This small molecule binds to this protein.
Small molecule (SMILES): CC(C)[C@@H](NC(=O)[C@H](CS)NC(=O)CCC[C@H](N)C(=O)O)C(=O)O

Sequence of chain 1.A:
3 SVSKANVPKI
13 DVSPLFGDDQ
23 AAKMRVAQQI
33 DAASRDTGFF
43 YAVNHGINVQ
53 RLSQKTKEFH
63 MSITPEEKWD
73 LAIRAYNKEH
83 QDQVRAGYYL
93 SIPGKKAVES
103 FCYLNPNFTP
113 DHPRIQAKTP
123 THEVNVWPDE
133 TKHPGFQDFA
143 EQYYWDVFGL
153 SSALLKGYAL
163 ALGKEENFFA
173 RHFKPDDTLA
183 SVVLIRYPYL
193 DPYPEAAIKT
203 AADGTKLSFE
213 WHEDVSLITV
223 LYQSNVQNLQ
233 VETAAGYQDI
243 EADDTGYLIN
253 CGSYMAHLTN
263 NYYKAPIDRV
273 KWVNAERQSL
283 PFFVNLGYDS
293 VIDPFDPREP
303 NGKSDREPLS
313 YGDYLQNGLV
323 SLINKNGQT

Binding-site contacts:
Ligand atom C2 contacts residue SER183 of chain 1.A at 4.0 Å.
Ligand atom S17 contacts residue HIS214 of chain 1.A at 3.4 Å (h-bond).
Ligand atom C30 contacts residue ILE187 of chain 1.A at 3.6 Å (hydrophobic).
Ligand atom O19 contacts residue SER183 of chain 1.A at 2.7 Å (h-bond).
Ligand atom C2 contacts residue CYS104 of chain 1.A at 3.9 Å (hydrophobic).
Ligand atom O43 contacts residue VAL272 of chain 1.A at 3.9 Å.
Ligand atom S17 contacts residue PHE211 of chain 1.A at 3.3 Å.
Ligand atom O18 contacts residue PRO283 of chain 1.A at 3.4 Å.
Ligand atom N29 contacts residue ILE187 of chain 1.A at 4.0 Å.
Ligand atom O18 contacts residue PHE285 of chain 1.A at 3.2 Å.
Ligand atom C1 contacts residue ARG87 of chain 1.A at 3.5 Å.
Ligand atom C3 contacts residue LEU321 of chain 1.A at 3.9 Å (hydrophobic).
Ligand atom N11 contacts residue PHE285 of chain 1.A at 3.7 Å.
Ligand atom O15 contacts residue LEU324 of chain 1.A at 3.4 Å.
Ligand atom C1 contacts residue CYS104 of chain 1.A at 3.9 Å (hydrophobic).
Ligand atom C32 contacts residue SER281 of chain 1.A at 3.7 Å.
Ligand atom O18 contacts residue ILE187 of chain 1.A at 3.8 Å.
Ligand atom C31 contacts residue ILE187 of chain 1.A at 3.7 Å (hydrophobic).
Ligand atom C13 contacts residue ILE187 of chain 1.A at 4.0 Å (hydrophobic).
Ligand atom C1 contacts residue SER183 of chain 1.A at 3.6 Å.
Ligand atom C10 contacts residue LEU324 of chain 1.A at 3.6 Å (hydrophobic).
Ligand atom O42 contacts residue TYR189 of chain 1.A at 3.5 Å.
Ligand atom N14 contacts residue CYS104 of chain 1.A at 3.8 Å.
Ligand atom C4 contacts residue PHE285 of chain 1.A at 4.0 Å (hydrophobic).
Ligand atom C16 contacts residue PHE211 of chain 1.A at 3.3 Å (hydrophobic).
Ligand atom C37 contacts residue PRO283 of chain 1.A at 4.0 Å (hydrophobic).
Ligand atom O20 contacts residue CYS104 of chain 1.A at 3.9 Å.
Ligand atom O42 contacts residue SER281 of chain 1.A at 2.6 Å (h-bond).
Ligand atom O19 contacts residue ARG87 of chain 1.A at 2.7 Å (salt-bridge).
Ligand atom O43 contacts residue TYR189 of chain 1.A at 2.7 Å (h-bond).
Ligand atom C7 contacts residue LEU324 of chain 1.A at 3.8 Å (hydrophobic).
Ligand atom C31 contacts residue SER281 of chain 1.A at 3.4 Å.
Ligand atom S17 contacts residue LEU324 of chain 1.A at 4.0 Å.
Ligand atom O20 contacts residue LEU321 of chain 1.A at 3.8 Å.
Ligand atom C1 contacts residue LEU321 of chain 1.A at 4.0 Å (hydrophobic).
Ligand atom C31 contacts residue TYR189 of chain 1.A at 3.6 Å (hydrophobic).
Ligand atom N14 contacts residue TYR91 of chain 1.A at 3.0 Å (h-bond).
Ligand atom C30 contacts residue SER281 of chain 1.A at 3.6 Å.
Ligand atom O42 contacts residue GLN225 of chain 1.A at 3.7 Å.
Ligand atom O20 contacts residue ARG87 of chain 1.A at 2.7 Å (salt-bridge).